Sequence of chain 2.A:
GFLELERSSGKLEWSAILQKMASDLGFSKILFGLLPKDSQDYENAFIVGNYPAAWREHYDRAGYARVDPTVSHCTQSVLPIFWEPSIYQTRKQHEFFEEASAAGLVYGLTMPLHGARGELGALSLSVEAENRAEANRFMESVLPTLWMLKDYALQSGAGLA

Binding-site contacts:
Ligand atom CL29 contacts residue GLY38 of chain 2.A at 3.7 Å.
Ligand atom C27 contacts residue GLY126 of chain 2.A at 3.5 Å.
Ligand atom C15 contacts residue PHE101 of chain 2.A at 3.4 Å (hydrophobic).
Ligand atom C24 contacts residue ALA127 of chain 2.A at 3.4 Å (hydrophobic).
Ligand atom C1 contacts residue TYR64 of chain 2.A at 3.5 Å (hydrophobic).
Ligand atom N8 contacts residue ASP73 of chain 2.A at 2.8 Å (salt-bridge).
Ligand atom C26 contacts residue GLY126 of chain 2.A at 3.7 Å.
Ligand atom O22 contacts residue GLY38 of chain 2.A at 3.7 Å.
Ligand atom C3 contacts residue TYR64 of chain 2.A at 3.4 Å (hydrophobic).
Ligand atom C5 contacts residue LEU36 of chain 2.A at 3.6 Å (hydrophobic).
Ligand atom C4 contacts residue LEU36 of chain 2.A at 3.5 Å (hydrophobic).
Ligand atom CL29 contacts residue LEU39 of chain 2.A at 3.7 Å.
Ligand atom C27 contacts residue TYR47 of chain 2.A at 3.7 Å (hydrophobic).
Ligand atom O22 contacts residue LEU36 of chain 2.A at 3.5 Å.
Ligand atom CL29 contacts residue ALA50 of chain 2.A at 3.4 Å.
Ligand atom C18 contacts residue ILE52 of chain 2.A at 3.5 Å (hydrophobic).
Ligand atom C25 contacts residue ALA127 of chain 2.A at 3.6 Å (hydrophobic).
Ligand atom O10 contacts residue SER129 of chain 2.A at 3.1 Å (h-bond).
Ligand atom C13 contacts residue TRP88 of chain 2.A at 3.3 Å (hydrophobic).
Ligand atom C14 contacts residue TYR93 of chain 2.A at 3.6 Å (hydrophobic).
Ligand atom CL30 contacts residue CYS79 of chain 2.A at 3.7 Å.
Ligand atom C9 contacts residue ASP73 of chain 2.A at 3.7 Å.
Ligand atom O10 contacts residue TYR56 of chain 2.A at 2.9 Å (h-bond).
Ligand atom C2 contacts residue TYR64 of chain 2.A at 3.4 Å (hydrophobic).
Ligand atom CL30 contacts residue GLY126 of chain 2.A at 3.6 Å.
Ligand atom CL17 contacts residue TRP60 of chain 2.A at 3.2 Å.
Ligand atom C12 contacts residue TRP88 of chain 2.A at 3.5 Å (hydrophobic).
Ligand atom C5 contacts residue TYR64 of chain 2.A at 3.5 Å (hydrophobic).
Ligand atom C6 contacts residue TYR64 of chain 2.A at 3.5 Å (hydrophobic).
Ligand atom O20 contacts residue TYR64 of chain 2.A at 3.7 Å.
Ligand atom C16 contacts residue PHE101 of chain 2.A at 3.6 Å (hydrophobic).
Ligand atom C12 contacts residue THR75 of chain 2.A at 3.6 Å.
Ligand atom BR19 contacts residue TYR64 of chain 2.A at 3.5 Å.
Ligand atom N8 contacts residue THR75 of chain 2.A at 3.6 Å.
Ligand atom CL30 contacts residue LEU125 of chain 2.A at 2.9 Å.
Ligand atom C4 contacts residue TYR64 of chain 2.A at 3.6 Å (hydrophobic).
Ligand atom BR19 contacts residue TRP60 of chain 2.A at 3.7 Å.
Ligand atom C7 contacts residue ASP73 of chain 2.A at 3.6 Å.
Ligand atom C24 contacts residue VAL76 of chain 2.A at 3.7 Å (hydrophobic).
Ligand atom C15 contacts residue ALA105 of chain 2.A at 3.7 Å (hydrophobic).

This small molecule binds to this protein.
Small molecule (SMILES): Cc1cc(Br)cc(CNC(=O)c2ccccc2Cl)c1OC(=O)c1ccc(Cl)cc1Cl